Sequence of chain 1.B:
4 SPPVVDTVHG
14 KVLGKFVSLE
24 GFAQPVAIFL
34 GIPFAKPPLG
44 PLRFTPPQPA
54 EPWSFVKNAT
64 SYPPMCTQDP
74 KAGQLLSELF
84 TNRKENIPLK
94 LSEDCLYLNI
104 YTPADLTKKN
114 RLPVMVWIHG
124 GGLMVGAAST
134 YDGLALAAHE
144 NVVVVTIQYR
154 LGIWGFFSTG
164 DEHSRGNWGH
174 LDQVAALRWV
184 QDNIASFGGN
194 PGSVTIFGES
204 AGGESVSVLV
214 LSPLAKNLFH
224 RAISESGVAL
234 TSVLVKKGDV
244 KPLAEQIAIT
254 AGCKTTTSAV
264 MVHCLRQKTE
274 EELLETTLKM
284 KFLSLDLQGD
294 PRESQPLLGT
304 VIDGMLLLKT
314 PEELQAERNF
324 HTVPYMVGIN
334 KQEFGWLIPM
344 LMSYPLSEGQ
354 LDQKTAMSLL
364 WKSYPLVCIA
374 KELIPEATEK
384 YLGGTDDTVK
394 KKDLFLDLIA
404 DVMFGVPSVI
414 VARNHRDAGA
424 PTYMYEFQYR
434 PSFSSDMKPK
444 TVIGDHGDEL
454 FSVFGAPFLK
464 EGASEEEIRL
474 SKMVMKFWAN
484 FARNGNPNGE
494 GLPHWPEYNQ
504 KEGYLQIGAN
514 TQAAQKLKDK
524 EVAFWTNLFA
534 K

This protein binds this small molecule.
Small molecule (SMILES): Nc1c2c(nc3ccccc13)CCCC2

Binding-site contacts:
Ligand atom C9 contacts residue GLY125 of chain 1.B at 4.2 Å.
Ligand atom N7 contacts residue LEU286 of chain 1.B at 4.3 Å.
Ligand atom C14 contacts residue HIS449 of chain 1.B at 4.0 Å.
Ligand atom C6 contacts residue LEU344 of chain 1.B at 3.5 Å (hydrophobic).
Ligand atom C4 contacts residue GLY124 of chain 1.B at 4.4 Å.
Ligand atom C9 contacts residue SER203 of chain 1.B at 3.9 Å.
Ligand atom C14 contacts residue ILE341 of chain 1.B at 4.5 Å (hydrophobic).
Ligand atom N15 contacts residue SER203 of chain 1.B at 3.2 Å (h-bond).
Ligand atom C5 contacts residue LEU79 of chain 1.B at 4.4 Å (hydrophobic).
Ligand atom C11 contacts residue LEU300 of chain 1.B at 4.1 Å (hydrophobic).
Ligand atom C11 contacts residue MET406 of chain 1.B at 4.5 Å (hydrophobic).
Ligand atom C14 contacts residue SER203 of chain 1.B at 2.8 Å.
Ligand atom C12 contacts residue VAL236 of chain 1.B at 3.9 Å (hydrophobic).
Ligand atom C13 contacts residue SER203 of chain 1.B at 3.8 Å.
Ligand atom C2 contacts residue LEU286 of chain 1.B at 3.4 Å (hydrophobic).
Ligand atom C1 contacts residue LEU286 of chain 1.B at 3.8 Å (hydrophobic).
Ligand atom C8 contacts residue GLY125 of chain 1.B at 4.5 Å.
Ligand atom C10 contacts residue SER203 of chain 1.B at 4.0 Å.
Ligand atom N15 contacts residue GLY124 of chain 1.B at 4.1 Å.
Ligand atom N15 contacts residue HIS449 of chain 1.B at 3.8 Å.
Ligand atom C13 contacts residue LEU237 of chain 1.B at 4.2 Å (hydrophobic).
Ligand atom C2 contacts residue LEU344 of chain 1.B at 4.3 Å (hydrophobic).
Ligand atom C5 contacts residue LEU344 of chain 1.B at 3.8 Å (hydrophobic).
Ligand atom C12 contacts residue MET406 of chain 1.B at 3.5 Å (hydrophobic).
Ligand atom C12 contacts residue PHE407 of chain 1.B at 4.4 Å (hydrophobic).
Ligand atom C3 contacts residue LEU286 of chain 1.B at 4.0 Å (hydrophobic).
Ligand atom C4 contacts residue GLY125 of chain 1.B at 4.3 Å.
Ligand atom C10 contacts residue GLY124 of chain 1.B at 4.4 Å.
Ligand atom C13 contacts residue PHE407 of chain 1.B at 4.4 Å (hydrophobic).
Ligand atom C5 contacts residue GLY124 of chain 1.B at 4.3 Å.
Ligand atom C10 contacts residue GLY125 of chain 1.B at 4.0 Å.
Ligand atom N15 contacts residue GLY125 of chain 1.B at 4.2 Å.
Ligand atom C1 contacts residue LEU344 of chain 1.B at 3.8 Å (hydrophobic).